Sequence of chain 1.A:
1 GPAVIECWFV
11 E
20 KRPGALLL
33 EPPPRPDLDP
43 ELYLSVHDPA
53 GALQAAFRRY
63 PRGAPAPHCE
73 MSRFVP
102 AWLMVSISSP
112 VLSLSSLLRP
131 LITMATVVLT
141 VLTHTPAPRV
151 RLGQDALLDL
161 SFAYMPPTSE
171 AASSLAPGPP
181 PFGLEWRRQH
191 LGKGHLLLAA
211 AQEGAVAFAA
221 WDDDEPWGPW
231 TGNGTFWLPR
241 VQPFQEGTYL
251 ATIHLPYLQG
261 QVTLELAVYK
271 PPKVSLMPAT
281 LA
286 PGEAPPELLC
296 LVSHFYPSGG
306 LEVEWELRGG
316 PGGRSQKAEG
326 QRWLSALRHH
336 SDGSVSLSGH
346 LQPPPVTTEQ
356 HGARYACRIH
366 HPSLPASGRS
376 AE

This protein binds this small molecule.
Small molecule (SMILES): CC(=O)N[C@@H]1[C@@H](O)[C@H](O)[C@@H](CO)O[C@H]1O

Binding-site contacts:
Ligand atom C4 contacts residue ASN233 of chain 1.A at 4.2 Å.
Ligand atom O7 contacts residue ASP222 of chain 1.A at 4.5 Å.
Ligand atom C1 contacts residue ASN233 of chain 1.A at 1.4 Å.
Ligand atom C8 contacts residue ASN233 of chain 1.A at 4.1 Å.
Ligand atom C8 contacts residue TRP221 of chain 1.A at 3.1 Å (hydrophobic).
Ligand atom O7 contacts residue ASN233 of chain 1.A at 3.6 Å.
Ligand atom C7 contacts residue ASN233 of chain 1.A at 3.4 Å.
Ligand atom N2 contacts residue ASN233 of chain 1.A at 2.9 Å (h-bond).
Ligand atom O5 contacts residue ASN233 of chain 1.A at 2.4 Å (h-bond).
Ligand atom C5 contacts residue ASN233 of chain 1.A at 3.7 Å.
Ligand atom C7 contacts residue ASP222 of chain 1.A at 4.4 Å.
Ligand atom C8 contacts residue ASP222 of chain 1.A at 3.5 Å.
Ligand atom C2 contacts residue ASN233 of chain 1.A at 2.4 Å.
Ligand atom C3 contacts residue ASN233 of chain 1.A at 3.8 Å.